Sequence of chain 1.A:
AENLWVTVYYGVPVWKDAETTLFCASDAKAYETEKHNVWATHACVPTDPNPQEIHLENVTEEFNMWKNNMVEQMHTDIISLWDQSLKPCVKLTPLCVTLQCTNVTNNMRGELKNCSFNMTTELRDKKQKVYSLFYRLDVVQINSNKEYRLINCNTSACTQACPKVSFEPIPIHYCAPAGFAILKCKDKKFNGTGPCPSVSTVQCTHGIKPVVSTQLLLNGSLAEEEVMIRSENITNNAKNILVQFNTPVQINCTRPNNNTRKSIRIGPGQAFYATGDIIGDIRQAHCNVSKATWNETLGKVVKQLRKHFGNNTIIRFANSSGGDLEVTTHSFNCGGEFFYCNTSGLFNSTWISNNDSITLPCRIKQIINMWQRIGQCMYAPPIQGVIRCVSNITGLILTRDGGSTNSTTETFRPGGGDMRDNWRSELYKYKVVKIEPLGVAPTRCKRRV

This small molecule binds to this protein.
Small molecule (SMILES): CC(=O)N[C@H]1[C@H](O[C@H]2[C@H](O)[C@@H](NC(C)=O)CO[C@@H]2CO)O[C@H](CO)[C@@H](O[C@@H]2O[C@H](CO)[C@@H](O)[C@H](O)[C@@H]2O)[C@@H]1O

Binding-site contacts:
Ligand atom C1 contacts residue ASN361 of chain 1.A at 1.4 Å.
Ligand atom N2 contacts residue ASN361 of chain 1.A at 3.0 Å (h-bond).
Ligand atom C5 contacts residue ASN361 of chain 1.A at 3.7 Å.
Ligand atom C3 contacts residue ASN361 of chain 1.A at 3.8 Å.
Ligand atom C7 contacts residue ASN361 of chain 1.A at 3.2 Å.
Ligand atom C2 contacts residue ASN361 of chain 1.A at 2.5 Å.
Ligand atom C4 contacts residue ASN361 of chain 1.A at 4.2 Å.
Ligand atom O5 contacts residue ASN361 of chain 1.A at 2.3 Å (h-bond).
Ligand atom C8 contacts residue ASN361 of chain 1.A at 4.4 Å.
Ligand atom O7 contacts residue ASN361 of chain 1.A at 2.9 Å (h-bond).
Ligand atom O7 contacts residue GLY358 of chain 1.A at 4.0 Å.